Binding-site contacts:
Ligand atom C6 contacts residue PRO240 of chain 1.E at 3.7 Å (hydrophobic).
Ligand atom C8 contacts residue PRO240 of chain 1.E at 4.0 Å (hydrophobic).
Ligand atom O9 contacts residue GLN199 of chain 1.E at 4.0 Å.
Ligand atom C3 contacts residue GLN241 of chain 1.E at 4.1 Å.
Ligand atom C5 contacts residue GLN241 of chain 1.E at 3.9 Å.
Ligand atom N5 contacts residue TRP158 of chain 1.E at 3.9 Å.
Ligand atom O5 contacts residue PRO240 of chain 1.E at 3.8 Å.
Ligand atom O10 contacts residue ARG136 of chain 1.E at 2.9 Å (salt-bridge).
Ligand atom C1 contacts residue GLY141 of chain 1.E at 3.8 Å.
Ligand atom C5 contacts residue THR139 of chain 1.E at 4.0 Å.
Ligand atom C8 contacts residue GLN241 of chain 1.E at 4.0 Å.
Ligand atom O9 contacts residue SER242 of chain 1.E at 3.0 Å (h-bond).
Ligand atom O1A contacts residue GLY141 of chain 1.E at 2.8 Å (h-bond).
Ligand atom O8 contacts residue GLN241 of chain 1.E at 3.0 Å (h-bond).
Ligand atom C11 contacts residue GLY138 of chain 1.E at 3.8 Å.
Ligand atom O1B contacts residue SER140 of chain 1.E at 2.7 Å (h-bond).
Ligand atom C9 contacts residue ASP195 of chain 1.E at 3.3 Å.
Ligand atom O4 contacts residue PRO240 of chain 1.E at 4.1 Å.
Ligand atom O7 contacts residue SER242 of chain 1.E at 3.5 Å (h-bond).
Ligand atom C11 contacts residue TRP158 of chain 1.E at 3.9 Å (hydrophobic).
Ligand atom N5 contacts residue THR139 of chain 1.E at 3.3 Å (h-bond).
Ligand atom C10 contacts residue THR139 of chain 1.E at 4.1 Å.
Ligand atom O10 contacts residue LEU203 of chain 1.E at 3.7 Å.
Ligand atom O9 contacts residue ASP195 of chain 1.E at 2.6 Å (salt-bridge).
Ligand atom C10 contacts residue ARG136 of chain 1.E at 3.7 Å.
Ligand atom O7 contacts residue GLN241 of chain 1.E at 3.8 Å.
Ligand atom O6 contacts residue LEU239 of chain 1.E at 4.0 Å.
Ligand atom C1 contacts residue SER140 of chain 1.E at 3.5 Å.
Ligand atom O2 contacts residue PRO240 of chain 1.E at 3.5 Å.
Ligand atom O1B contacts residue GLN241 of chain 1.E at 2.8 Å (h-bond).
Ligand atom O1B contacts residue GLY141 of chain 1.E at 4.1 Å.
Ligand atom C5 contacts residue PRO240 of chain 1.E at 3.6 Å (hydrophobic).
Ligand atom C3 contacts residue PRO240 of chain 1.E at 4.0 Å (hydrophobic).
Ligand atom O6 contacts residue PRO240 of chain 1.E at 2.9 Å (h-bond).
Ligand atom O1A contacts residue SER140 of chain 1.E at 3.4 Å (h-bond).
Ligand atom C1 contacts residue GLN241 of chain 1.E at 3.7 Å.
Ligand atom C11 contacts residue ARG136 of chain 1.E at 3.7 Å.
Ligand atom O4 contacts residue THR139 of chain 1.E at 3.3 Å (h-bond).
Ligand atom C8 contacts residue GLN241 of chain 1.E at 3.8 Å.
Ligand atom C4 contacts residue THR139 of chain 1.E at 3.4 Å.

The protein below binds the small molecule below.
Small molecule (SMILES): CC(=O)N[C@H]1[C@H](O[C@H]2[C@@H](O)[C@@H](CO)OC[C@@H]2O)O[C@H](CO)[C@@H](O)[C@@H]1O[C@@H]1O[C@H](CO)[C@H](O)[C@H](O[C@]2(C(=O)O)C[C@H](O)[C@@H](NC(C)=O)[C@H]([C@H](O)[C@H](O)CO)O2)[C@H]1O

Sequence of chain 1.E:
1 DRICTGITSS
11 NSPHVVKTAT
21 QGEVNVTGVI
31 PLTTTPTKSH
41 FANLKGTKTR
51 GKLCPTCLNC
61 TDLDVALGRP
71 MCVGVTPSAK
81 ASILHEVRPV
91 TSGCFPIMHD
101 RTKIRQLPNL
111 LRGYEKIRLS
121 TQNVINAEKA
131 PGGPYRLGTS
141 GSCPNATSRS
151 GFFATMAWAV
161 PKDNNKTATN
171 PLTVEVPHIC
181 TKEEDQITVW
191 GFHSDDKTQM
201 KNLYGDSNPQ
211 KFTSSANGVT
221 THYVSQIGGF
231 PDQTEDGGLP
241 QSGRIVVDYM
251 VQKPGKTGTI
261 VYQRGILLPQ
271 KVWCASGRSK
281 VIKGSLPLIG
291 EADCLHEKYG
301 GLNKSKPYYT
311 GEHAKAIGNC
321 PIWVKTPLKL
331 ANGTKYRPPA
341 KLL